This small molecule binds to this protein.
Small molecule (SMILES): N[C@@H](CCC(=O)O)C(=O)O

Binding-site contacts:
Ligand atom N contacts residue THR471 of chain 1.B at 3.3 Å (h-bond).
Ligand atom C contacts residue LEU470 of chain 1.B at 4.2 Å (hydrophobic).
Ligand atom O contacts residue ARG476 of chain 1.B at 3.7 Å.
Ligand atom CB contacts residue TYR441 of chain 1.B at 3.8 Å (hydrophobic).
Ligand atom O contacts residue SER645 of chain 1.B at 2.6 Å (h-bond).
Ligand atom OE2 contacts residue SER645 of chain 1.B at 3.1 Å (h-bond).
Ligand atom OE1 contacts residue THR646 of chain 1.B at 2.5 Å (h-bond).
Ligand atom CA contacts residue TYR441 of chain 1.B at 4.1 Å (hydrophobic).
Ligand atom N contacts residue TYR441 of chain 1.B at 3.7 Å.
Ligand atom N contacts residue LEU470 of chain 1.B at 3.4 Å.
Ligand atom CA contacts residue GLU696 of chain 1.B at 4.1 Å.
Ligand atom OE2 contacts residue GLU696 of chain 1.B at 3.0 Å (salt-bridge).
Ligand atom N contacts residue PRO469 of chain 1.B at 3.3 Å (h-bond).
Ligand atom C contacts residue TYR441 of chain 1.B at 4.2 Å (hydrophobic).
Ligand atom CG contacts residue LEU641 of chain 1.B at 3.8 Å (hydrophobic).
Ligand atom N contacts residue TYR723 of chain 1.B at 4.3 Å.
Ligand atom OXT contacts residue TYR441 of chain 1.B at 3.3 Å.
Ligand atom CD contacts residue THR646 of chain 1.B at 3.5 Å.
Ligand atom OXT contacts residue LEU470 of chain 1.B at 3.4 Å.
Ligand atom OE1 contacts residue LEU641 of chain 1.B at 3.6 Å.
Ligand atom N contacts residue GLU696 of chain 1.B at 4.3 Å.
Ligand atom CG contacts residue GLY644 of chain 1.B at 3.7 Å.
Ligand atom CA contacts residue SER645 of chain 1.B at 4.0 Å.
Ligand atom OXT contacts residue THR471 of chain 1.B at 4.1 Å.
Ligand atom CD contacts residue SER645 of chain 1.B at 3.2 Å.
Ligand atom OE2 contacts residue THR646 of chain 1.B at 3.3 Å.
Ligand atom CG contacts residue SER645 of chain 1.B at 3.8 Å.
Ligand atom C contacts residue GLY644 of chain 1.B at 4.0 Å.
Ligand atom OE1 contacts residue SER645 of chain 1.B at 2.7 Å (h-bond).
Ligand atom OE1 contacts residue LYS647 of chain 1.B at 4.0 Å.
Ligand atom CA contacts residue THR471 of chain 1.B at 3.4 Å.
Ligand atom CD contacts residue GLU696 of chain 1.B at 4.2 Å.
Ligand atom C contacts residue SER645 of chain 1.B at 3.7 Å.
Ligand atom OE1 contacts residue GLY644 of chain 1.B at 3.2 Å.
Ligand atom CB contacts residue GLU696 of chain 1.B at 4.2 Å.
Ligand atom C contacts residue THR471 of chain 1.B at 3.9 Å.
Ligand atom OXT contacts residue ARG476 of chain 1.B at 3.8 Å.
Ligand atom O contacts residue GLY644 of chain 1.B at 3.3 Å.
Ligand atom O contacts residue THR471 of chain 1.B at 3.9 Å.
Ligand atom CD contacts residue GLY644 of chain 1.B at 4.0 Å.

Sequence of chain 1.B:
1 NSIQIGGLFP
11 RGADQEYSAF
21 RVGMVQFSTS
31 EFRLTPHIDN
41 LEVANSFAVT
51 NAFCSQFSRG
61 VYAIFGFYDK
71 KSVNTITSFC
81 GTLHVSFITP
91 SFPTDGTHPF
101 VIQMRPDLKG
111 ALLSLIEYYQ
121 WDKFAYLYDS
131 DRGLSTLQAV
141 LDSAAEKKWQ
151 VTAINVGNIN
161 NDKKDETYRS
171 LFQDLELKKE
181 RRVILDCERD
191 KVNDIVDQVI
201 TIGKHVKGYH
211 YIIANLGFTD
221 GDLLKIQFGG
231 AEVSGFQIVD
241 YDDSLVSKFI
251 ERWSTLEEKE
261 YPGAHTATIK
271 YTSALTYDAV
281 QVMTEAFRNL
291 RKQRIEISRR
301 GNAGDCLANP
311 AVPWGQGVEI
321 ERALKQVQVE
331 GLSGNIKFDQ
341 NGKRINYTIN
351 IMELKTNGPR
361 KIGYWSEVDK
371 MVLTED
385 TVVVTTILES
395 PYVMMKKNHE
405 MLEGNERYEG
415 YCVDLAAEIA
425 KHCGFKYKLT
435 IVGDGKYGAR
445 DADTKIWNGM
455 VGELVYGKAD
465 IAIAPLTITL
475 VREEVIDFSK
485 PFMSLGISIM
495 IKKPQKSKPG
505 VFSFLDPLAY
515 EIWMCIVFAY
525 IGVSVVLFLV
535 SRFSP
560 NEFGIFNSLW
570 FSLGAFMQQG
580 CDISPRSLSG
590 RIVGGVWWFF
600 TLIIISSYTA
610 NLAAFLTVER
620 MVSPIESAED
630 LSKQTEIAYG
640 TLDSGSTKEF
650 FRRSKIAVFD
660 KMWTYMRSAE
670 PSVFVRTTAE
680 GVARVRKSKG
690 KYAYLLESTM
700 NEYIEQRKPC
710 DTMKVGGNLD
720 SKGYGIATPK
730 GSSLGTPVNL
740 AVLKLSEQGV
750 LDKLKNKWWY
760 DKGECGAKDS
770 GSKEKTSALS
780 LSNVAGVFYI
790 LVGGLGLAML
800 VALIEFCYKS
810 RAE